Sequence of chain 1.A:
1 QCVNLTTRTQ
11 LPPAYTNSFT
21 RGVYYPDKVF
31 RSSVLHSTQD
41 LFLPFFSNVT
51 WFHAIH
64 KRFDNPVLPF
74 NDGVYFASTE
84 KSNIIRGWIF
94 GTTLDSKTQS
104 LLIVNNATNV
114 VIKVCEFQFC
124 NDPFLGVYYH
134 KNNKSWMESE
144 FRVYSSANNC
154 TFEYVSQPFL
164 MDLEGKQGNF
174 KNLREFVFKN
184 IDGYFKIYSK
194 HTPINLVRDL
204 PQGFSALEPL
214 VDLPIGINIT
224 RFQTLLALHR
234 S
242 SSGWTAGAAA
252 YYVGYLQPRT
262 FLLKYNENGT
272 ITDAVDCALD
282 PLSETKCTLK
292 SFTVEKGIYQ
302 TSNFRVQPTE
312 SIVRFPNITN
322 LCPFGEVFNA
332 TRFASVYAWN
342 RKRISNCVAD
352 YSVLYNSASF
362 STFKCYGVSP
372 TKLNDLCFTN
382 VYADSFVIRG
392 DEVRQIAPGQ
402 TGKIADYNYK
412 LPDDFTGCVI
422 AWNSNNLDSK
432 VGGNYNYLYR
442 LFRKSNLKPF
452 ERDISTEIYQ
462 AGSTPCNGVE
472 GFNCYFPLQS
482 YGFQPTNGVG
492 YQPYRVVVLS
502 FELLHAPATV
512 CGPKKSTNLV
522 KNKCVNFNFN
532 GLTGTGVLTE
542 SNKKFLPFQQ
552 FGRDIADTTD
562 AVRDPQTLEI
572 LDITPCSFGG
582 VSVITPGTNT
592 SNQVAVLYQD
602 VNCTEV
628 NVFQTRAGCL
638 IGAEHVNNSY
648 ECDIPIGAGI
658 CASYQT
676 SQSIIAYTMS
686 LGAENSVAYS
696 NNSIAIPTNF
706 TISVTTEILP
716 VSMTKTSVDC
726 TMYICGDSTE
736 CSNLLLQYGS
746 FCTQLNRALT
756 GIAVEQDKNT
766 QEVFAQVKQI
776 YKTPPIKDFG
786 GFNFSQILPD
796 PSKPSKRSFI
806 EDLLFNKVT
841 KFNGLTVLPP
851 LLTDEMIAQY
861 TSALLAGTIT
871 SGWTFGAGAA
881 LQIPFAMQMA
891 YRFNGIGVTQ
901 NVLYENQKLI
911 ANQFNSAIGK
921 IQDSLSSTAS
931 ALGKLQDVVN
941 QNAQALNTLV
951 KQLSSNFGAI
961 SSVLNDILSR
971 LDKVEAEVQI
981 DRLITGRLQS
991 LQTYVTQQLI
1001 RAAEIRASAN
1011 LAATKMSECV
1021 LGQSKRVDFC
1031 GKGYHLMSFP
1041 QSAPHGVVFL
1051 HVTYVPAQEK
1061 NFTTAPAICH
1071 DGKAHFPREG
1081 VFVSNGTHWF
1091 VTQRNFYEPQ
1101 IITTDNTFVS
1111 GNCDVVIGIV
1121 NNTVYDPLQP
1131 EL

Binding-site contacts:
Ligand atom C1 contacts residue ASN318 of chain 1.A at 1.5 Å.
Ligand atom C3 contacts residue ASN318 of chain 1.A at 3.9 Å.
Ligand atom O4 contacts residue GLN567 of chain 1.A at 4.4 Å.
Ligand atom C7 contacts residue ASN318 of chain 1.A at 3.2 Å.
Ligand atom O3 contacts residue GLN567 of chain 1.A at 4.4 Å.
Ligand atom O5 contacts residue GLN567 of chain 1.A at 4.1 Å.
Ligand atom C5 contacts residue GLN567 of chain 1.A at 4.1 Å.
Ligand atom C5 contacts residue ASN318 of chain 1.A at 3.7 Å.
Ligand atom C1 contacts residue GLN567 of chain 1.A at 3.6 Å.
Ligand atom C2 contacts residue GLN567 of chain 1.A at 3.9 Å.
Ligand atom O5 contacts residue ASN318 of chain 1.A at 2.4 Å (h-bond).
Ligand atom C2 contacts residue ASN318 of chain 1.A at 2.6 Å.
Ligand atom O7 contacts residue ASN318 of chain 1.A at 4.2 Å.
Ligand atom C4 contacts residue ASN318 of chain 1.A at 4.3 Å.
Ligand atom N2 contacts residue GLN567 of chain 1.A at 3.8 Å.
Ligand atom C4 contacts residue GLN567 of chain 1.A at 4.2 Å.
Ligand atom C3 contacts residue GLN567 of chain 1.A at 3.5 Å.
Ligand atom N2 contacts residue ASN318 of chain 1.A at 2.5 Å (h-bond).
Ligand atom C8 contacts residue ASN318 of chain 1.A at 3.4 Å.

The protein below binds the small molecule below.
Small molecule (SMILES): CC(=O)N[C@@H]1[C@@H](O)[C@H](O)[C@@H](CO)O[C@H]1O